Sequence of chain 1.A:
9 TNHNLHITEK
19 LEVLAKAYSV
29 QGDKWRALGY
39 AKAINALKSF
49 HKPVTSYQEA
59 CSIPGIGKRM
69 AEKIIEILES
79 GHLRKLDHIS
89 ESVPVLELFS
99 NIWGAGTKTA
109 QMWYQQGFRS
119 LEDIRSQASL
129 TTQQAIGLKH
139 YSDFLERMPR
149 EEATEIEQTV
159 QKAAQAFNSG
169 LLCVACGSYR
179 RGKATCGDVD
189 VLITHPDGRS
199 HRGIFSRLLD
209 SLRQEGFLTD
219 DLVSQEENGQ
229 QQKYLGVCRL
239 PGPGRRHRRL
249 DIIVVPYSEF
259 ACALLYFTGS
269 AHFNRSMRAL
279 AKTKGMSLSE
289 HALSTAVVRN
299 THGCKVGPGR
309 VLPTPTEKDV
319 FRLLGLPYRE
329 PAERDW

A small-molecule ligand and the protein it binds are described below.
Small molecule (SMILES): Cc1cn([C@H]2C[C@H](O[P](=O)(O)OC[C@H]3O[C@@H](n4cnc5c(N)ncnc54)C[C@@H]3O[P](=O)(O)OC[C@H]3O[C@@H](n4ccc(N)nc4=O)C[C@@H]3O)[C@@H](CO[P](=O)(O)O[C@H]3C[C@H](n4cnc5c(=O)nc(N)[nH]c54)O[C@@H]3CO[P](=O)(O)O[C@H]3C[C@H](n4cnc5c(N)ncnc54)O[C@@H]3CO[P](=O)(O)O[C@H]3C[C@H](n4ccc(N)nc4=O)O[C@@H]3CO)O2)c(=O)[nH]c1=O

Binding-site contacts:
Ligand atom C4' contacts residue TRP101 of chain 1.A at 3.5 Å (hydrophobic).
Ligand atom P contacts residue NA1 of chain 1.F at 3.4 Å.
Ligand atom C5' contacts residue GLY102 of chain 1.A at 3.5 Å.
Ligand atom O5' contacts residue GLY104 of chain 1.A at 3.3 Å (h-bond).
Ligand atom C1' contacts residue TYR264 of chain 1.A at 3.5 Å (hydrophobic).
Ligand atom OP1 contacts residue LYS106 of chain 1.A at 3.7 Å.
Ligand atom OP1 contacts residue THR107 of chain 1.A at 2.6 Å (h-bond).
Ligand atom OP2 contacts residue LYS106 of chain 1.A at 3.0 Å (salt-bridge).
Ligand atom OP1 contacts residue TRP101 of chain 1.A at 3.0 Å (h-bond).
Ligand atom OP2 contacts residue THR105 of chain 1.A at 3.3 Å (h-bond).
Ligand atom C5' contacts residue ASP249 of chain 1.A at 3.5 Å.
Ligand atom O3' contacts residue TRP101 of chain 1.A at 3.3 Å.
Ligand atom C3' contacts residue ASP249 of chain 1.A at 3.3 Å.
Ligand atom OP1 contacts residue GLY102 of chain 1.A at 2.7 Å (h-bond).
Ligand atom C3' contacts residue DUP1 of chain 1.E at 3.6 Å.
Ligand atom OP2 contacts residue GLY104 of chain 1.A at 3.5 Å.
Ligand atom N4 contacts residue DUP1 of chain 1.E at 3.1 Å (h-bond).
Ligand atom OP1 contacts residue ARG247 of chain 1.A at 2.9 Å (salt-bridge).
Ligand atom OP1 contacts residue ILE100 of chain 1.A at 3.6 Å (h-bond).
Ligand atom OP1 contacts residue TRP101 of chain 1.A at 3.7 Å.
Ligand atom OP2 contacts residue NA1 of chain 1.F at 3.6 Å.
Ligand atom O3' contacts residue PHE265 of chain 1.A at 3.5 Å.
Ligand atom O3' contacts residue LYS106 of chain 1.A at 3.7 Å.
Ligand atom O3' contacts residue GLY102 of chain 1.A at 3.4 Å.
Ligand atom P contacts residue GLY104 of chain 1.A at 3.5 Å.
Ligand atom O3' contacts residue ASP249 of chain 1.A at 2.8 Å (salt-bridge).
Ligand atom OP1 contacts residue LYS106 of chain 1.A at 3.7 Å.
Ligand atom O2 contacts residue TYR264 of chain 1.A at 2.8 Å (h-bond).
Ligand atom C6 contacts residue DUP1 of chain 1.E at 3.5 Å.
Ligand atom OP1 contacts residue GLY104 of chain 1.A at 2.8 Å (h-bond).
Ligand atom C2' contacts residue DUP1 of chain 1.E at 3.4 Å.
Ligand atom OP1 contacts residue NA1 of chain 1.F at 2.3 Å (h-bond).
Ligand atom C5 contacts residue DUP1 of chain 1.E at 3.3 Å.
Ligand atom C5' contacts residue GLY104 of chain 1.A at 3.6 Å.
Ligand atom C4' contacts residue ASP249 of chain 1.A at 3.5 Å.
Ligand atom N3 contacts residue DUP1 of chain 1.E at 3.5 Å (h-bond).
Ligand atom OP1 contacts residue ALA103 of chain 1.A at 3.4 Å (h-bond).
Ligand atom C4 contacts residue DUP1 of chain 1.E at 3.0 Å.
Ligand atom OP2 contacts residue LYS106 of chain 1.A at 3.6 Å.
Ligand atom C4' contacts residue GLY102 of chain 1.A at 3.6 Å.